The small molecule below binds the protein below.
Small molecule (SMILES): COc1cc(O)cc(CCc2ccccc2O)c1

Sequence of chain 1.A:
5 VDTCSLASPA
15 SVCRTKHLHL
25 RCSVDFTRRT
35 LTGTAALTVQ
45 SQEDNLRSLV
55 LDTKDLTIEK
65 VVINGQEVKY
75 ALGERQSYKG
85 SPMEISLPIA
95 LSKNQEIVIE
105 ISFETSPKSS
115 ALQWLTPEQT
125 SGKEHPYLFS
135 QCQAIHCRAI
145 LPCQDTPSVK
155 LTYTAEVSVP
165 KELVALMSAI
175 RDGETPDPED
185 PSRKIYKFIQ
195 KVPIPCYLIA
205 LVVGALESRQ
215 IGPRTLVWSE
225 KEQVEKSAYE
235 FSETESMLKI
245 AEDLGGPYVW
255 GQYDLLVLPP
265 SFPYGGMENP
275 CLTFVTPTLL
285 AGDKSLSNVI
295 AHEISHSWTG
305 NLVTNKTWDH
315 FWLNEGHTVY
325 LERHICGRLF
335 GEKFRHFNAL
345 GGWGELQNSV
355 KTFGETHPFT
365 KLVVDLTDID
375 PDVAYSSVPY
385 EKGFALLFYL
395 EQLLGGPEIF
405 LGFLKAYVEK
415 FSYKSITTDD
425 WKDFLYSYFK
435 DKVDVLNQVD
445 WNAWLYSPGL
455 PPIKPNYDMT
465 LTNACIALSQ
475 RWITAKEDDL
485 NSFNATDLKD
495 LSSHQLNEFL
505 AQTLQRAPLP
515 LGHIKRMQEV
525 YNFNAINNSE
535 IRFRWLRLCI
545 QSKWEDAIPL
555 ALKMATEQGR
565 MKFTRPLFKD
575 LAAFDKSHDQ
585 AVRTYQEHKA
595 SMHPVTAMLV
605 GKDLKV

Binding-site contacts:
Ligand atom CAD contacts residue PHE315 of chain 1.A at 3.8 Å (hydrophobic).
Ligand atom CAE contacts residue ALA138 of chain 1.A at 3.9 Å (hydrophobic).
Ligand atom CAI contacts residue TRP312 of chain 1.A at 3.0 Å (hydrophobic).
Ligand atom CAG contacts residue PRO375 of chain 1.A at 3.8 Å (hydrophobic).
Ligand atom CAA contacts residue GLN137 of chain 1.A at 3.9 Å.
Ligand atom CAK contacts residue GLN137 of chain 1.A at 3.7 Å.
Ligand atom OAR contacts residue SER380 of chain 1.A at 3.9 Å.
Ligand atom CAA contacts residue TYR268 of chain 1.A at 3.1 Å (hydrophobic).
Ligand atom CAI contacts residue PHE315 of chain 1.A at 3.3 Å (hydrophobic).
Ligand atom CAJ contacts residue TRP312 of chain 1.A at 3.2 Å (hydrophobic).
Ligand atom CAC contacts residue GLN137 of chain 1.A at 4.0 Å.
Ligand atom OAB contacts residue GLN137 of chain 1.A at 3.3 Å.
Ligand atom CAO contacts residue PRO383 of chain 1.A at 3.8 Å (hydrophobic).
Ligand atom CAP contacts residue VAL368 of chain 1.A at 3.3 Å (hydrophobic).
Ligand atom CAK contacts residue TYR268 of chain 1.A at 4.0 Å (hydrophobic).
Ligand atom CAN contacts residue ALA378 of chain 1.A at 3.7 Å (hydrophobic).
Ligand atom CAK contacts residue ASP376 of chain 1.A at 3.9 Å.
Ligand atom CAL contacts residue PRO375 of chain 1.A at 3.5 Å (hydrophobic).
Ligand atom CAO contacts residue VAL368 of chain 1.A at 4.0 Å (hydrophobic).
Ligand atom CAC contacts residue ALA138 of chain 1.A at 3.7 Å (hydrophobic).
Ligand atom OAQ contacts residue ALA138 of chain 1.A at 3.7 Å.
Ligand atom CAM contacts residue ASP376 of chain 1.A at 4.0 Å.
Ligand atom CAM contacts residue PRO375 of chain 1.A at 3.0 Å (hydrophobic).
Ligand atom CAL contacts residue ALA138 of chain 1.A at 3.3 Å (hydrophobic).
Ligand atom OAB contacts residue ALA138 of chain 1.A at 4.0 Å.
Ligand atom OAR contacts residue TYR379 of chain 1.A at 3.0 Å (h-bond).
Ligand atom OAQ contacts residue PRO375 of chain 1.A at 3.0 Å.
Ligand atom OAR contacts residue ALA378 of chain 1.A at 2.5 Å (h-bond).
Ligand atom CAF contacts residue PHE315 of chain 1.A at 3.5 Å (hydrophobic).
Ligand atom CAE contacts residue PRO375 of chain 1.A at 4.0 Å (hydrophobic).
Ligand atom CAD contacts residue TYR379 of chain 1.A at 3.8 Å (hydrophobic).
Ligand atom CAJ contacts residue VAL368 of chain 1.A at 3.3 Å (hydrophobic).
Ligand atom CAP contacts residue PRO383 of chain 1.A at 4.0 Å (hydrophobic).
Ligand atom CAJ contacts residue PHE315 of chain 1.A at 3.3 Å (hydrophobic).
Ligand atom CAK contacts residue ALA138 of chain 1.A at 3.2 Å (hydrophobic).
Ligand atom CAL contacts residue ASP376 of chain 1.A at 3.5 Å.
Ligand atom CAH contacts residue PHE315 of chain 1.A at 4.0 Å (hydrophobic).
Ligand atom CAD contacts residue ALA138 of chain 1.A at 4.1 Å (hydrophobic).
Ligand atom CAM contacts residue ALA138 of chain 1.A at 3.5 Å (hydrophobic).
Ligand atom OAQ contacts residue ASP376 of chain 1.A at 2.4 Å (salt-bridge).